The small molecule below binds the protein below.
Small molecule (SMILES): N[C@@H](Cc1c[nH]c2ccccc12)C(=O)O

Sequence of chain 1.Q:
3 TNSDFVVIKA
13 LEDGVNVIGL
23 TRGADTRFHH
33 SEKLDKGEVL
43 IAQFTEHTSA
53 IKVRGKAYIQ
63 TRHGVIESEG

Binding-site contacts:
Ligand atom CZ3 contacts residue HIS32 of chain 1.Q at 3.9 Å.
Ligand atom CB contacts residue THR28 of chain 1.R at 3.6 Å.
Ligand atom CE2 contacts residue GLN45 of chain 1.Q at 4.0 Å.
Ligand atom CH2 contacts residue GLY21 of chain 1.Q at 3.5 Å.
Ligand atom C contacts residue SER51 of chain 1.R at 3.6 Å.
Ligand atom NE1 contacts residue GLN45 of chain 1.Q at 2.9 Å (h-bond).
Ligand atom NE1 contacts residue ALA44 of chain 1.Q at 3.8 Å.
Ligand atom N contacts residue GLY25 of chain 1.R at 2.7 Å (h-bond).
Ligand atom OXT contacts residue HIS49 of chain 1.Q at 3.9 Å.
Ligand atom CG contacts residue SER51 of chain 1.R at 3.8 Å.
Ligand atom OXT contacts residue THR50 of chain 1.Q at 2.9 Å (h-bond).
Ligand atom O contacts residue SER51 of chain 1.R at 3.0 Å (h-bond).
Ligand atom CZ2 contacts residue ILE53 of chain 1.Q at 3.8 Å (hydrophobic).
Ligand atom CA contacts residue THR23 of chain 1.R at 3.9 Å.
Ligand atom N contacts residue THR23 of chain 1.R at 2.9 Å (h-bond).
Ligand atom CZ2 contacts residue ALA44 of chain 1.Q at 4.0 Å (hydrophobic).
Ligand atom CE2 contacts residue ALA44 of chain 1.Q at 4.0 Å (hydrophobic).
Ligand atom CA contacts residue THR28 of chain 1.R at 3.3 Å.
Ligand atom O contacts residue ARG24 of chain 1.R at 3.5 Å.
Ligand atom CB contacts residue THR23 of chain 1.R at 3.8 Å.
Ligand atom OXT contacts residue THR47 of chain 1.Q at 2.5 Å (h-bond).
Ligand atom CD1 contacts residue THR47 of chain 1.Q at 3.8 Å.
Ligand atom N contacts residue ARG24 of chain 1.R at 4.0 Å.
Ligand atom CE2 contacts residue THR50 of chain 1.Q at 4.0 Å.
Ligand atom O contacts residue GLY25 of chain 1.R at 3.0 Å (h-bond).
Ligand atom CA contacts residue GLY25 of chain 1.R at 3.5 Å.
Ligand atom C contacts residue THR47 of chain 1.Q at 3.5 Å.
Ligand atom CZ2 contacts residue THR50 of chain 1.Q at 3.8 Å.
Ligand atom C contacts residue GLY25 of chain 1.R at 3.5 Å.
Ligand atom C contacts residue THR50 of chain 1.Q at 4.0 Å.
Ligand atom CZ3 contacts residue GLY21 of chain 1.Q at 3.7 Å.
Ligand atom N contacts residue ASP27 of chain 1.R at 3.1 Å (salt-bridge).
Ligand atom CD1 contacts residue GLN45 of chain 1.Q at 3.6 Å.
Ligand atom CD1 contacts residue SER51 of chain 1.R at 3.5 Å.
Ligand atom CE3 contacts residue HIS32 of chain 1.Q at 3.9 Å.
Ligand atom O contacts residue THR23 of chain 1.R at 4.0 Å.
Ligand atom N contacts residue THR28 of chain 1.R at 2.9 Å (h-bond).
Ligand atom CB contacts residue SER51 of chain 1.R at 3.3 Å.
Ligand atom CA contacts residue SER51 of chain 1.R at 3.9 Å.
Ligand atom O contacts residue THR47 of chain 1.Q at 3.6 Å.

Sequence of chain 1.R:
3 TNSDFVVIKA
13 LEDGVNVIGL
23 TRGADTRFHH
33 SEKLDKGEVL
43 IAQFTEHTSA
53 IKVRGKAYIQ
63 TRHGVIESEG